Sequence of chain 3.A:
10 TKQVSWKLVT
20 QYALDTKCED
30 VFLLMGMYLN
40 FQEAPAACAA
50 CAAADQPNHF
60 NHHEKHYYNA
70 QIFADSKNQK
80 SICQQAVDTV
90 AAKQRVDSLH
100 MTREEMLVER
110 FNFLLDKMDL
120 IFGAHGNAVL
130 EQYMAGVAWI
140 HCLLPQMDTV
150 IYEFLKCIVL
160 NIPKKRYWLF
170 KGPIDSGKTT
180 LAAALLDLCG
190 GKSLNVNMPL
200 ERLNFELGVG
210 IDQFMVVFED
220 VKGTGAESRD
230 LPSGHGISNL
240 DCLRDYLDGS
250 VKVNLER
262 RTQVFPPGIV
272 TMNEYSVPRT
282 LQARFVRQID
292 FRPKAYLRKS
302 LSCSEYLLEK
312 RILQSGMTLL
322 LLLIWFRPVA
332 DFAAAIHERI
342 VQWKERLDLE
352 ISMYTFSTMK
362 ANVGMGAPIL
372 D

Sequence of chain 4.A:
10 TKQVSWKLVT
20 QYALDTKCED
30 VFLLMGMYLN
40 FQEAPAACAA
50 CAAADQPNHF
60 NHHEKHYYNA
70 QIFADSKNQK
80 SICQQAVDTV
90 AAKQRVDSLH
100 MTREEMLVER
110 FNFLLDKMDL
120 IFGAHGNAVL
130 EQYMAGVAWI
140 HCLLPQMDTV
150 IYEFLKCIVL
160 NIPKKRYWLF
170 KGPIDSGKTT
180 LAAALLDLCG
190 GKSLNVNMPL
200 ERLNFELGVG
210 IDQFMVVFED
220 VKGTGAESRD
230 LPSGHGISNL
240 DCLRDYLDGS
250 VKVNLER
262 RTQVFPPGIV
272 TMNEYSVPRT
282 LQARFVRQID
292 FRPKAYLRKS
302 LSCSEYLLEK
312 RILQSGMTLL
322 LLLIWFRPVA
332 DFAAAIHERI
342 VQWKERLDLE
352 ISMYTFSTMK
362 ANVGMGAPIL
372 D

This small molecule binds to this protein.
Small molecule (SMILES): c1ccc(Oc2ncccc2-c2nc3ccncc3s2)cc1

Binding-site contacts:
Ligand atom C3 contacts residue ARG299 of chain 4.A at 3.8 Å.
Ligand atom C13 contacts residue SER175 of chain 4.A at 3.1 Å.
Ligand atom C7 contacts residue LEU302 of chain 4.A at 3.7 Å (hydrophobic).
Ligand atom C5 contacts residue ARG299 of chain 4.A at 3.4 Å.
Ligand atom S contacts residue ARG299 of chain 4.A at 3.5 Å.
Ligand atom C16 contacts residue ASP174 of chain 4.A at 3.4 Å.
Ligand atom C14 contacts residue LYS295 of chain 4.A at 3.8 Å.
Ligand atom O contacts residue ARG299 of chain 4.A at 3.9 Å.
Ligand atom C contacts residue ARG299 of chain 4.A at 3.8 Å.
Ligand atom N2 contacts residue LYS295 of chain 4.A at 2.9 Å (salt-bridge).
Ligand atom C10 contacts residue LEU309 of chain 4.A at 3.4 Å (hydrophobic).
Ligand atom N1 contacts residue GLY176 of chain 4.A at 3.6 Å (h-bond).
Ligand atom C13 contacts residue GLY176 of chain 4.A at 3.3 Å.
Ligand atom N1 contacts residue SO41 of chain 4.D at 3.2 Å (h-bond).
Ligand atom C12 contacts residue TRP138 of chain 4.A at 3.7 Å (hydrophobic).
Ligand atom C12 contacts residue GLY176 of chain 4.A at 3.6 Å.
Ligand atom C15 contacts residue LYS295 of chain 4.A at 3.3 Å.
Ligand atom C8 contacts residue THR179 of chain 4.A at 3.8 Å.
Ligand atom C14 contacts residue LEU298 of chain 4.A at 3.6 Å (hydrophobic).
Ligand atom N2 contacts residue LEU298 of chain 4.A at 3.7 Å.
Ligand atom C4 contacts residue ASP174 of chain 4.A at 3.9 Å.
Ligand atom C11 contacts residue SO41 of chain 4.D at 3.5 Å.
Ligand atom C12 contacts residue SER175 of chain 4.A at 3.7 Å.
Ligand atom C13 contacts residue TRP138 of chain 4.A at 3.9 Å (hydrophobic).
Ligand atom S contacts residue ASP174 of chain 4.A at 3.6 Å (salt-bridge).
Ligand atom C9 contacts residue THR179 of chain 4.A at 3.6 Å.
Ligand atom N contacts residue LEU309 of chain 4.A at 3.5 Å.
Ligand atom C14 contacts residue SER175 of chain 4.A at 3.5 Å.
Ligand atom C13 contacts residue LEU142 of chain 4.A at 3.5 Å (hydrophobic).
Ligand atom C14 contacts residue LEU142 of chain 4.A at 3.8 Å (hydrophobic).
Ligand atom C2 contacts residue ARG299 of chain 4.A at 3.7 Å.
Ligand atom N contacts residue LYS163 of chain 3.A at 3.9 Å.
Ligand atom C4 contacts residue ARG299 of chain 4.A at 3.7 Å.
Ligand atom C7 contacts residue SO41 of chain 4.D at 3.5 Å.
Ligand atom N1 contacts residue TRP138 of chain 4.A at 3.5 Å.
Ligand atom C12 contacts residue ASP174 of chain 4.A at 3.8 Å.
Ligand atom N2 contacts residue PRO294 of chain 4.A at 3.4 Å.
Ligand atom C4 contacts residue LYS163 of chain 3.A at 3.6 Å.
Ligand atom C15 contacts residue ASP174 of chain 4.A at 3.7 Å.
Ligand atom C8 contacts residue SO41 of chain 4.D at 3.1 Å.